A small-molecule ligand and the protein it binds are described below.
Small molecule (SMILES): CC[C@H](C)[C@H](NC(=O)[C@H](CC(N)=O)NC(=O)[C@@H](NC(=O)[C@H](Cc1ccc(O)cc1)NC(=O)[C@H](CCC(=O)O)NC(=O)CN)C(C)C)C(=O)N[C@@H](CCC(=O)O)C(=O)N[C@H](C=O)Cc1ccccc1

Sequence of chain 1.A:
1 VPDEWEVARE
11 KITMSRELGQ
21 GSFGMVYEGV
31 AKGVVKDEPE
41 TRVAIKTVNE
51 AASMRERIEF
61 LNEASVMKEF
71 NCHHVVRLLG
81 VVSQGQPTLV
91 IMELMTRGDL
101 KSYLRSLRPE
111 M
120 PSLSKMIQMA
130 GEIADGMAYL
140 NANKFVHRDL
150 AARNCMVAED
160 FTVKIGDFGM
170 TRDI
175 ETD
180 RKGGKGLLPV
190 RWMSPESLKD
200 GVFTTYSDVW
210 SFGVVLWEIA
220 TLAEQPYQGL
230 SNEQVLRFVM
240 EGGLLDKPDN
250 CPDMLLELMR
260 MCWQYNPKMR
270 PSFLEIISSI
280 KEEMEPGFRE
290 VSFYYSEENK

Binding-site contacts:
Ligand atom CA contacts residue GLY183 of chain 1.A at 3.1 Å.
Ligand atom O contacts residue GLY183 of chain 1.A at 3.3 Å (h-bond).
Ligand atom CG contacts residue ARG152 of chain 1.A at 3.5 Å.
Ligand atom CZ contacts residue ARG152 of chain 1.A at 3.6 Å.
Ligand atom N contacts residue LEU187 of chain 1.A at 2.8 Å (h-bond).
Ligand atom O contacts residue LEU186 of chain 1.A at 3.4 Å.
Ligand atom O contacts residue GLY185 of chain 1.A at 3.2 Å (h-bond).
Ligand atom CE2 contacts residue LEU197 of chain 1.A at 3.3 Å (hydrophobic).
Ligand atom N contacts residue GLY183 of chain 1.A at 2.9 Å (h-bond).
Ligand atom CG2 contacts residue ASN231 of chain 1.A at 3.4 Å.
Ligand atom CE2 contacts residue ASP148 of chain 1.A at 3.4 Å.
Ligand atom CZ contacts residue ASP148 of chain 1.A at 3.3 Å.
Ligand atom OH contacts residue ARG152 of chain 1.A at 3.0 Å (salt-bridge).
Ligand atom CD2 contacts residue GLY200 of chain 1.A at 3.3 Å.
Ligand atom O contacts residue LYS184 of chain 1.A at 3.4 Å.
Ligand atom OH contacts residue ASN153 of chain 1.A at 3.7 Å.
Ligand atom CZ contacts residue GLY200 of chain 1.A at 3.5 Å.
Ligand atom CD2 contacts residue ASP199 of chain 1.A at 3.4 Å.
Ligand atom CD2 contacts residue LEU186 of chain 1.A at 3.7 Å (hydrophobic).
Ligand atom C contacts residue GLY183 of chain 1.A at 3.5 Å.
Ligand atom CG contacts residue GLY183 of chain 1.A at 3.5 Å.
Ligand atom O contacts residue GLY183 of chain 1.A at 3.6 Å.
Ligand atom CA contacts residue GLY185 of chain 1.A at 3.1 Å.
Ligand atom OE1 contacts residue LYS184 of chain 1.A at 3.0 Å.
Ligand atom O contacts residue GLY185 of chain 1.A at 3.1 Å (h-bond).
Ligand atom O contacts residue LEU187 of chain 1.A at 3.6 Å (h-bond).
Ligand atom CG contacts residue LYS184 of chain 1.A at 3.5 Å.
Ligand atom CA contacts residue LEU187 of chain 1.A at 3.4 Å (hydrophobic).
Ligand atom CE2 contacts residue SER196 of chain 1.A at 3.5 Å.
Ligand atom N contacts residue GLY185 of chain 1.A at 3.0 Å (h-bond).
Ligand atom O contacts residue PRO188 of chain 1.A at 3.2 Å.
Ligand atom O contacts residue LEU187 of chain 1.A at 2.8 Å (h-bond).
Ligand atom CE2 contacts residue GLY200 of chain 1.A at 3.0 Å.
Ligand atom CD contacts residue LYS184 of chain 1.A at 3.6 Å.
Ligand atom OH contacts residue ASP148 of chain 1.A at 2.4 Å (salt-bridge).
Ligand atom C contacts residue GLY185 of chain 1.A at 3.5 Å.
Ligand atom CG2 contacts residue LEU187 of chain 1.A at 3.4 Å (hydrophobic).
Ligand atom C contacts residue LEU187 of chain 1.A at 3.6 Å (hydrophobic).
Ligand atom CZ contacts residue SER196 of chain 1.A at 3.5 Å.
Ligand atom CE2 contacts residue ASP199 of chain 1.A at 3.6 Å.